Sequence of chain 1.C:
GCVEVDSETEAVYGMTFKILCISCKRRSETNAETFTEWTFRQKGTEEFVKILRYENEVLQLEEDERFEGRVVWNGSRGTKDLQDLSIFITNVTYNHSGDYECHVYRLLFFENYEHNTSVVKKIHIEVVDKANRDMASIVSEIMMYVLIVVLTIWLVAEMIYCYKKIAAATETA

This small molecule binds to this protein.
Small molecule (SMILES): CC(=O)N[C@@H]1[C@@H](O)[C@H](O)[C@@H](CO)O[C@H]1O

Binding-site contacts:
Ligand atom C3 contacts residue ASN93 of chain 1.C at 3.8 Å.
Ligand atom C8 contacts residue ASN93 of chain 1.C at 4.3 Å.
Ligand atom C1 contacts residue PHE107 of chain 1.C at 4.5 Å (hydrophobic).
Ligand atom C3 contacts residue ARG96 of chain 1.C at 3.9 Å.
Ligand atom C2 contacts residue TRP92 of chain 1.C at 3.9 Å (hydrophobic).
Ligand atom O5 contacts residue TRP92 of chain 1.C at 3.7 Å.
Ligand atom C2 contacts residue ASN93 of chain 1.C at 2.4 Å.
Ligand atom O5 contacts residue ASN93 of chain 1.C at 2.4 Å (h-bond).
Ligand atom O5 contacts residue PHE107 of chain 1.C at 4.4 Å.
Ligand atom N2 contacts residue ASN93 of chain 1.C at 2.9 Å (h-bond).
Ligand atom C1 contacts residue TRP92 of chain 1.C at 3.8 Å (hydrophobic).
Ligand atom C2 contacts residue ARG96 of chain 1.C at 3.6 Å.
Ligand atom C5 contacts residue VAL91 of chain 1.C at 4.4 Å (hydrophobic).
Ligand atom O5 contacts residue VAL91 of chain 1.C at 3.6 Å.
Ligand atom C4 contacts residue ASN93 of chain 1.C at 4.2 Å.
Ligand atom C1 contacts residue ASN93 of chain 1.C at 1.5 Å.
Ligand atom C6 contacts residue VAL91 of chain 1.C at 3.9 Å (hydrophobic).
Ligand atom O7 contacts residue ARG96 of chain 1.C at 3.7 Å.
Ligand atom C1 contacts residue ARG96 of chain 1.C at 4.3 Å.
Ligand atom C7 contacts residue ASN93 of chain 1.C at 3.8 Å.
Ligand atom C1 contacts residue VAL91 of chain 1.C at 4.5 Å (hydrophobic).
Ligand atom O6 contacts residue VAL91 of chain 1.C at 4.1 Å.
Ligand atom C4 contacts residue ARG96 of chain 1.C at 3.7 Å.
Ligand atom O3 contacts residue ARG96 of chain 1.C at 3.8 Å.
Ligand atom C5 contacts residue ARG96 of chain 1.C at 4.4 Å.
Ligand atom O5 contacts residue ARG96 of chain 1.C at 4.0 Å.
Ligand atom O7 contacts residue ASN93 of chain 1.C at 4.2 Å.
Ligand atom C5 contacts residue ASN93 of chain 1.C at 3.7 Å.